Binding-site contacts:
Ligand atom C1 contacts residue ASN158 of chain 1.D at 1.9 Å.
Ligand atom O7 contacts residue LYS156 of chain 1.D at 3.8 Å.
Ligand atom C8 contacts residue LYS156 of chain 1.D at 4.3 Å.
Ligand atom O7 contacts residue GLN122 of chain 1.D at 3.5 Å (h-bond).
Ligand atom O5 contacts residue ILE120 of chain 1.D at 4.0 Å.
Ligand atom O5 contacts residue ASN158 of chain 1.D at 2.6 Å (h-bond).
Ligand atom N2 contacts residue ASN158 of chain 1.D at 3.3 Å (h-bond).
Ligand atom C6 contacts residue HIS108 of chain 1.D at 3.9 Å.
Ligand atom O7 contacts residue ASN158 of chain 1.D at 3.9 Å.
Ligand atom C7 contacts residue ASN158 of chain 1.D at 3.9 Å.
Ligand atom C3 contacts residue ASN158 of chain 1.D at 4.3 Å.
Ligand atom C2 contacts residue ASN158 of chain 1.D at 2.9 Å.
Ligand atom O6 contacts residue HIS108 of chain 1.D at 4.3 Å.
Ligand atom C5 contacts residue ASN158 of chain 1.D at 3.9 Å.

Sequence of chain 1.D:
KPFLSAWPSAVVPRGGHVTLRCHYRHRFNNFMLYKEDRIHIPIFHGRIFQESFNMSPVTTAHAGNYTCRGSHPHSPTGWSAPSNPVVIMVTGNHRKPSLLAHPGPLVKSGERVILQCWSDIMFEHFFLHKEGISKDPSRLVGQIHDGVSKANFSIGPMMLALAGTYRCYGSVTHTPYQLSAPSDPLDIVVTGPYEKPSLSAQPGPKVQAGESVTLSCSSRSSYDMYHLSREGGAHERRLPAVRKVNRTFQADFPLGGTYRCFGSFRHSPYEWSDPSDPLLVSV

A protein and the small-molecule ligand that binds it are described below.
Small molecule (SMILES): CC(=O)N[C@@H]1[C@@H](O)[C@H](O)[C@@H](CO)O[C@H]1O